This small molecule binds to this protein.
Small molecule (SMILES): Cc1cn([C@H]2C[C@H](OP(=O)(O)O)[C@@H](COP(=O)(O)O)O2)c(=O)[nH]c1=O

Binding-site contacts:
Ligand atom C2 contacts residue TYR115 of chain 1.A at 3.7 Å (hydrophobic).
Ligand atom P1 contacts residue LYS84 of chain 1.A at 3.7 Å.
Ligand atom O5P contacts residue ARG35 of chain 1.A at 3.2 Å (salt-bridge).
Ligand atom O5' contacts residue ARG87 of chain 1.A at 3.2 Å (salt-bridge).
Ligand atom O2P contacts residue TYR85 of chain 1.A at 2.9 Å (h-bond).
Ligand atom O4P contacts residue ASP40 of chain 1.A at 2.9 Å (salt-bridge).
Ligand atom O4' contacts residue ARG87 of chain 1.A at 3.0 Å (salt-bridge).
Ligand atom C5M contacts residue LEU36 of chain 1.A at 3.6 Å (hydrophobic).
Ligand atom C2 contacts residue ASP83 of chain 1.A at 3.8 Å.
Ligand atom O5' contacts residue ARG35 of chain 1.A at 3.5 Å (salt-bridge).
Ligand atom O4P contacts residue CA1 of chain 1.B at 2.5 Å.
Ligand atom O1P contacts residue LYS84 of chain 1.A at 2.8 Å (salt-bridge).
Ligand atom C2' contacts residue TYR113 of chain 1.A at 3.5 Å (hydrophobic).
Ligand atom O4 contacts residue TYR115 of chain 1.A at 3.9 Å.
Ligand atom O2 contacts residue TYR115 of chain 1.A at 4.1 Å.
Ligand atom P2 contacts residue CA1 of chain 1.B at 3.7 Å.
Ligand atom C5' contacts residue TYR113 of chain 1.A at 3.3 Å (hydrophobic).
Ligand atom C5 contacts residue TYR113 of chain 1.A at 3.9 Å (hydrophobic).
Ligand atom C3' contacts residue TYR113 of chain 1.A at 3.9 Å (hydrophobic).
Ligand atom O4 contacts residue LEU89 of chain 1.A at 3.6 Å.
Ligand atom O4 contacts residue TYR113 of chain 1.A at 4.0 Å.
Ligand atom C4 contacts residue LEU89 of chain 1.A at 3.7 Å (hydrophobic).
Ligand atom O5P contacts residue CA1 of chain 1.B at 4.0 Å.
Ligand atom O1P contacts residue TYR85 of chain 1.A at 3.0 Å (h-bond).
Ligand atom O4P contacts residue ASP21 of chain 1.A at 3.8 Å.
Ligand atom O3' contacts residue LYS84 of chain 1.A at 3.1 Å (salt-bridge).
Ligand atom P2 contacts residue ARG87 of chain 1.A at 4.0 Å.
Ligand atom O2 contacts residue ASP83 of chain 1.A at 3.5 Å.
Ligand atom O3' contacts residue TYR85 of chain 1.A at 4.0 Å.
Ligand atom C5M contacts residue TYR113 of chain 1.A at 3.8 Å (hydrophobic).
Ligand atom N3 contacts residue TYR115 of chain 1.A at 3.4 Å.
Ligand atom C4 contacts residue TYR115 of chain 1.A at 3.9 Å (hydrophobic).
Ligand atom C5 contacts residue LEU89 of chain 1.A at 4.0 Å (hydrophobic).
Ligand atom O4 contacts residue LEU37 of chain 1.A at 4.0 Å.
Ligand atom P1 contacts residue TYR85 of chain 1.A at 3.5 Å.
Ligand atom O4P contacts residue ARG35 of chain 1.A at 2.9 Å (salt-bridge).
Ligand atom C5M contacts residue ARG35 of chain 1.A at 3.6 Å.
Ligand atom C4' contacts residue ARG87 of chain 1.A at 3.7 Å.
Ligand atom P2 contacts residue ARG35 of chain 1.A at 3.6 Å.
Ligand atom O5P contacts residue ARG87 of chain 1.A at 2.9 Å (salt-bridge).

Sequence of chain 1.A:
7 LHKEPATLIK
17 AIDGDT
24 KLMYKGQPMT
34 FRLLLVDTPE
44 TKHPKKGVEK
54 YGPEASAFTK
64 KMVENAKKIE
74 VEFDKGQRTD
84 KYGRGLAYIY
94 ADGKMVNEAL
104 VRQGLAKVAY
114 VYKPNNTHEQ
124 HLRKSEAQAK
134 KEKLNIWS